Binding-site contacts:
Ligand atom N contacts residue GLU193 of chain 1.A at 2.7 Å (salt-bridge).
Ligand atom CG contacts residue LEU138 of chain 1.A at 3.7 Å (hydrophobic).
Ligand atom CA contacts residue TYR61 of chain 1.A at 4.1 Å (hydrophobic).
Ligand atom O contacts residue TYR61 of chain 1.A at 3.5 Å.
Ligand atom O contacts residue GLY141 of chain 1.A at 3.3 Å.
Ligand atom C contacts residue ARG96 of chain 1.A at 3.4 Å.
Ligand atom O contacts residue ARG96 of chain 1.A at 2.8 Å (salt-bridge).
Ligand atom C contacts residue THR91 of chain 1.A at 3.7 Å.
Ligand atom CA contacts residue PRO89 of chain 1.A at 4.1 Å (hydrophobic).
Ligand atom N contacts residue TYR220 of chain 1.A at 3.7 Å.
Ligand atom OE1 contacts residue LEU138 of chain 1.A at 4.2 Å.
Ligand atom OXT contacts residue TYR61 of chain 1.A at 3.5 Å.
Ligand atom O contacts residue SER142 of chain 1.A at 2.8 Å (h-bond).
Ligand atom CA contacts residue GLU193 of chain 1.A at 3.4 Å.
Ligand atom OE1 contacts residue THR143 of chain 1.A at 3.0 Å (h-bond).
Ligand atom OXT contacts residue ARG96 of chain 1.A at 2.8 Å (salt-bridge).
Ligand atom N contacts residue TYR61 of chain 1.A at 4.0 Å.
Ligand atom CG contacts residue GLU193 of chain 1.A at 3.6 Å.
Ligand atom CA contacts residue THR91 of chain 1.A at 3.5 Å.
Ligand atom OE1 contacts residue GLY141 of chain 1.A at 3.7 Å.
Ligand atom CB contacts residue TYR61 of chain 1.A at 3.5 Å (hydrophobic).
Ligand atom OXT contacts residue PRO89 of chain 1.A at 3.8 Å.
Ligand atom CD contacts residue THR143 of chain 1.A at 3.3 Å.
Ligand atom C contacts residue TYR61 of chain 1.A at 3.7 Å (hydrophobic).
Ligand atom CD contacts residue LEU138 of chain 1.A at 4.0 Å (hydrophobic).
Ligand atom CB contacts residue LEU138 of chain 1.A at 4.0 Å (hydrophobic).
Ligand atom C contacts residue SER142 of chain 1.A at 3.3 Å.
Ligand atom OXT contacts residue LEU90 of chain 1.A at 3.6 Å.
Ligand atom OE2 contacts residue GLU193 of chain 1.A at 3.8 Å.
Ligand atom OE2 contacts residue THR143 of chain 1.A at 2.7 Å (h-bond).
Ligand atom CG contacts residue TYR61 of chain 1.A at 4.2 Å (hydrophobic).
Ligand atom CD contacts residue GLU193 of chain 1.A at 3.9 Å.
Ligand atom CA contacts residue SER142 of chain 1.A at 3.2 Å.
Ligand atom CB contacts residue GLU193 of chain 1.A at 4.0 Å.
Ligand atom N contacts residue THR91 of chain 1.A at 2.9 Å (h-bond).
Ligand atom N contacts residue SER142 of chain 1.A at 4.0 Å.
Ligand atom OE1 contacts residue SER142 of chain 1.A at 3.3 Å (h-bond).
Ligand atom OXT contacts residue SER142 of chain 1.A at 4.0 Å.
Ligand atom N contacts residue PRO89 of chain 1.A at 2.9 Å (h-bond).
Ligand atom OXT contacts residue THR91 of chain 1.A at 2.9 Å (h-bond).

Sequence of chain 1.A:
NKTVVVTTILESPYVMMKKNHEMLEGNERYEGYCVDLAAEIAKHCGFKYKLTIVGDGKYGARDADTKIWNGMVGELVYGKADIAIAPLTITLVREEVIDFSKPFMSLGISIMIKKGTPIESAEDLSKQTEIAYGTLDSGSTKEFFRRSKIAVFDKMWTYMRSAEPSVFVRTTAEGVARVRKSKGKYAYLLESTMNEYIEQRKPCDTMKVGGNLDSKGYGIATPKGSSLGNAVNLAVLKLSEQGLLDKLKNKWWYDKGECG

A small-molecule ligand and the protein it binds are described below.
Small molecule (SMILES): N[C@@H](CCC(=O)O)C(=O)O